A small-molecule ligand and the protein it binds are described below.
Small molecule (SMILES): c1ccc(-c2ccc3nc(-c4ccccc4)cn3c2)cc1

Sequence of chain 2.A:
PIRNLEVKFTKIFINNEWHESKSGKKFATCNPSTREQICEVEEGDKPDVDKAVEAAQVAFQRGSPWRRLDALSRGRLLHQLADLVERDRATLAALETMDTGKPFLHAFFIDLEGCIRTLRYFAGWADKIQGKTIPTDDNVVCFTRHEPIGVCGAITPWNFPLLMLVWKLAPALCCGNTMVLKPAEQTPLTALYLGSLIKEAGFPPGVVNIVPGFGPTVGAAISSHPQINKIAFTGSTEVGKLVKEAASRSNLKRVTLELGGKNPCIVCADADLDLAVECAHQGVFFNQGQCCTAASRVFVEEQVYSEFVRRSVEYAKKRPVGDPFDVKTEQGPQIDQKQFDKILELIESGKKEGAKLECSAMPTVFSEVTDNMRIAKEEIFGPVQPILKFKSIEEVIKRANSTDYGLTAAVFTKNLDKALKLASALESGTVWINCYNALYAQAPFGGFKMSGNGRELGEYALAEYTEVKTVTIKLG

Binding-site contacts:
Ligand atom C18 contacts residue GLY117 of chain 2.A at 4.0 Å.
Ligand atom C05 contacts residue ILE113 of chain 2.A at 4.4 Å (hydrophobic).
Ligand atom C08 contacts residue ILE113 of chain 2.A at 4.2 Å (hydrophobic).
Ligand atom C09 contacts residue GLU116 of chain 2.A at 4.3 Å.
Ligand atom C19 contacts residue THR121 of chain 2.A at 4.2 Å.
Ligand atom C20 contacts residue ALA454 of chain 2.A at 3.7 Å (hydrophobic).
Ligand atom C20 contacts residue GLY117 of chain 2.A at 4.5 Å.
Ligand atom C08 contacts residue GLY117 of chain 2.A at 4.1 Å.
Ligand atom C18 contacts residue TRP170 of chain 2.A at 3.7 Å (hydrophobic).
Ligand atom C05 contacts residue LEU452 of chain 2.A at 4.5 Å (hydrophobic).
Ligand atom C16 contacts residue GLY117 of chain 2.A at 3.8 Å.
Ligand atom C21 contacts residue TYR453 of chain 2.A at 4.3 Å (hydrophobic).
Ligand atom C17 contacts residue LEU452 of chain 2.A at 4.4 Å (hydrophobic).
Ligand atom C16 contacts residue LEU452 of chain 2.A at 4.2 Å (hydrophobic).
Ligand atom C08 contacts residue PHE112 of chain 2.A at 3.6 Å (hydrophobic).
Ligand atom C19 contacts residue LEU470 of chain 2.A at 4.0 Å (hydrophobic).
Ligand atom C20 contacts residue LEU452 of chain 2.A at 3.8 Å (hydrophobic).
Ligand atom C07 contacts residue GLY117 of chain 2.A at 3.4 Å.
Ligand atom C09 contacts residue PHE112 of chain 2.A at 3.8 Å (hydrophobic).
Ligand atom C17 contacts residue LEU166 of chain 2.A at 4.3 Å (hydrophobic).
Ligand atom C07 contacts residue ILE113 of chain 2.A at 4.0 Å (hydrophobic).
Ligand atom C06 contacts residue GLY117 of chain 2.A at 4.2 Å.
Ligand atom C18 contacts residue LEU452 of chain 2.A at 4.1 Å (hydrophobic).
Ligand atom C07 contacts residue GLU116 of chain 2.A at 3.6 Å.
Ligand atom C21 contacts residue GLY117 of chain 2.A at 4.2 Å.
Ligand atom C20 contacts residue THR121 of chain 2.A at 4.5 Å.
Ligand atom N01 contacts residue PHE112 of chain 2.A at 3.7 Å.
Ligand atom C20 contacts residue TYR453 of chain 2.A at 3.9 Å (hydrophobic).
Ligand atom C19 contacts residue LEU452 of chain 2.A at 3.9 Å (hydrophobic).
Ligand atom C19 contacts residue GLY117 of chain 2.A at 4.4 Å.
Ligand atom N04 contacts residue ILE113 of chain 2.A at 4.3 Å.
Ligand atom C08 contacts residue GLU116 of chain 2.A at 3.1 Å.
Ligand atom C19 contacts residue TRP170 of chain 2.A at 3.8 Å (hydrophobic).
Ligand atom C18 contacts residue LEU166 of chain 2.A at 3.8 Å (hydrophobic).
Ligand atom C17 contacts residue GLY117 of chain 2.A at 3.7 Å.
Ligand atom C21 contacts residue LEU452 of chain 2.A at 3.5 Å (hydrophobic).